Binding-site contacts:
Ligand atom C4 contacts residue PHE5 of chain 1.B at 3.7 Å (hydrophobic).
Ligand atom O2' contacts residue PHE5 of chain 1.B at 3.6 Å.
Ligand atom P contacts residue MN1 of chain 1.H at 3.8 Å.
Ligand atom C5 contacts residue LEU72 of chain 1.B at 3.9 Å (hydrophobic).
Ligand atom C2 contacts residue LEU72 of chain 1.B at 3.8 Å (hydrophobic).
Ligand atom N3 contacts residue LEU72 of chain 1.B at 3.7 Å.
Ligand atom O2P contacts residue GLU136 of chain 1.B at 3.7 Å.
Ligand atom O3' contacts residue GLU10 of chain 1.B at 3.5 Å (salt-bridge).
Ligand atom C2' contacts residue MN1 of chain 1.H at 3.1 Å.
Ligand atom O2P contacts residue LYS76 of chain 1.B at 3.3 Å (salt-bridge).
Ligand atom C5' contacts residue ILE74 of chain 1.B at 3.5 Å (hydrophobic).
Ligand atom C8 contacts residue PHE5 of chain 1.B at 3.4 Å (hydrophobic).
Ligand atom C3' contacts residue MN1 of chain 1.H at 3.1 Å.
Ligand atom O5' contacts residue SO41 of chain 1.I at 3.6 Å.
Ligand atom N1 contacts residue PHE35 of chain 1.B at 3.4 Å.
Ligand atom N9 contacts residue PHE5 of chain 1.B at 3.7 Å.
Ligand atom O1P contacts residue ARG63 of chain 1.B at 2.9 Å (salt-bridge).
Ligand atom C8 contacts residue ALA85 of chain 1.B at 3.9 Å (hydrophobic).
Ligand atom C5 contacts residue PHE5 of chain 1.B at 3.5 Å (hydrophobic).
Ligand atom O5' contacts residue LYS76 of chain 1.B at 3.1 Å.
Ligand atom O2' contacts residue MET140 of chain 1.B at 3.4 Å (h-bond).
Ligand atom O2P contacts residue GLU12 of chain 1.B at 3.3 Å (salt-bridge).
Ligand atom O2' contacts residue HIS122 of chain 1.B at 3.6 Å (h-bond).
Ligand atom P contacts residue SO41 of chain 1.I at 3.4 Å.
Ligand atom O2' contacts residue GLU10 of chain 1.B at 2.9 Å (salt-bridge).
Ligand atom O2P contacts residue GLU10 of chain 1.B at 3.5 Å (salt-bridge).
Ligand atom O3' contacts residue MN1 of chain 1.H at 2.4 Å.
Ligand atom O2P contacts residue SO41 of chain 1.I at 3.3 Å (h-bond).
Ligand atom N1 contacts residue PHE5 of chain 1.B at 3.9 Å.
Ligand atom C6 contacts residue PHE5 of chain 1.B at 3.8 Å (hydrophobic).
Ligand atom O4' contacts residue ALA85 of chain 1.B at 3.6 Å.
Ligand atom P contacts residue LYS76 of chain 1.B at 3.9 Å.
Ligand atom O1P contacts residue SO41 of chain 1.I at 2.9 Å (h-bond).
Ligand atom C2' contacts residue PHE5 of chain 1.B at 3.7 Å (hydrophobic).
Ligand atom C4 contacts residue LEU72 of chain 1.B at 3.8 Å (hydrophobic).
Ligand atom N3 contacts residue PHE5 of chain 1.B at 3.9 Å.
Ligand atom O1P contacts residue ARG113 of chain 1.B at 3.2 Å (salt-bridge).
Ligand atom N7 contacts residue PHE5 of chain 1.B at 3.5 Å.
Ligand atom O2' contacts residue MN1 of chain 1.H at 2.5 Å.
Ligand atom C5' contacts residue ARG63 of chain 1.B at 3.9 Å.

Sequence of chain 1.B:
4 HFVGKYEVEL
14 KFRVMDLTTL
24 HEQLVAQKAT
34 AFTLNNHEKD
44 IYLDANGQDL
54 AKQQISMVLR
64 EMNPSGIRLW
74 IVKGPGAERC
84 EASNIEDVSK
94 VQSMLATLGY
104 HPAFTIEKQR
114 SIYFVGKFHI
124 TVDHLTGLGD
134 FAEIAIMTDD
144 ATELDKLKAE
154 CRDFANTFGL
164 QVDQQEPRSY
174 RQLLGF

This small molecule binds to this protein.
Small molecule (SMILES): Nc1ncnc2c1ncn2[C@@H]1O[C@@H]2CO[P](=O)(O)O[C@H]2[C@H]1O